Sequence of chain 1.C:
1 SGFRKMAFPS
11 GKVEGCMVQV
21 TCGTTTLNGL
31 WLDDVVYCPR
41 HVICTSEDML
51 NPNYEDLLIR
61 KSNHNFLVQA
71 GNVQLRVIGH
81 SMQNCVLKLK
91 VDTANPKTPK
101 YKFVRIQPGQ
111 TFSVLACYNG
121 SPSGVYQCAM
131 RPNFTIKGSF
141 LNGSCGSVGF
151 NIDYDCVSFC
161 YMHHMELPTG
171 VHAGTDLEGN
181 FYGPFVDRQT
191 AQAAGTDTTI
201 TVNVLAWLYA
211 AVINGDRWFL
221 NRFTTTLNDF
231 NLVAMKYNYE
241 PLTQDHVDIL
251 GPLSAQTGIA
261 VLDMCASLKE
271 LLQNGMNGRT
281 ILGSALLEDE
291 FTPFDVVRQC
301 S

Sequence of chain 1.D:
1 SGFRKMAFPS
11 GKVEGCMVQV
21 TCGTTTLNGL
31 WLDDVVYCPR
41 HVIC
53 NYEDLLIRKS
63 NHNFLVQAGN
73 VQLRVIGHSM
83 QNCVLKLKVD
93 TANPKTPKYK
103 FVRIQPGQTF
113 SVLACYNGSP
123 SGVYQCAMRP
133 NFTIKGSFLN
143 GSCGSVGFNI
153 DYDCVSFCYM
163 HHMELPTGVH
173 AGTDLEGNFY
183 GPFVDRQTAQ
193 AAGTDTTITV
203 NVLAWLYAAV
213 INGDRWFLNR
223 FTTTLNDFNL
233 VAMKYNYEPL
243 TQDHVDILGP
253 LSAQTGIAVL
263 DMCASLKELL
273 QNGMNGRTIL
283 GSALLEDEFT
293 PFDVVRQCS

This small molecule binds to this protein.
Small molecule (SMILES): COc1ccncc1C(=O)N1CCN(c2ccc(Cl)c(Cl)c2)[C@H](C(=O)NCc2cccs2)C1

Binding-site contacts:
Ligand atom C28 contacts residue PHE140 of chain 1.C at 3.2 Å (hydrophobic).
Ligand atom C14 contacts residue CYS145 of chain 1.C at 3.6 Å (hydrophobic).
Ligand atom O31 contacts residue ASN142 of chain 1.C at 3.2 Å.
Ligand atom C20 contacts residue HIS41 of chain 1.C at 3.6 Å.
Ligand atom O33 contacts residue LEU141 of chain 1.C at 3.7 Å.
Ligand atom C22 contacts residue HIS41 of chain 1.C at 3.8 Å.
Ligand atom C18 contacts residue HIS41 of chain 1.C at 3.7 Å.
Ligand atom C24 contacts residue CYS145 of chain 1.C at 3.5 Å (hydrophobic).
Ligand atom N27 contacts residue HIS163 of chain 1.C at 2.7 Å (h-bond).
Ligand atom O33 contacts residue SER144 of chain 1.C at 3.7 Å.
Ligand atom C14 contacts residue HIS41 of chain 1.C at 3.7 Å.
Ligand atom C26 contacts residue SER144 of chain 1.C at 3.7 Å.
Ligand atom N27 contacts residue PHE140 of chain 1.C at 3.4 Å.
Ligand atom C7 contacts residue GLN189 of chain 1.C at 3.5 Å.
Ligand atom CL23 contacts residue ARG188 of chain 1.C at 3.6 Å.
Ligand atom CL19 contacts residue HIS164 of chain 1.C at 3.7 Å.
Ligand atom CL23 contacts residue ASP187 of chain 1.C at 3.3 Å.
Ligand atom C30 contacts residue ASN142 of chain 1.C at 3.6 Å.
Ligand atom C8 contacts residue ARG188 of chain 1.C at 2.8 Å.
Ligand atom C21 contacts residue HIS41 of chain 1.C at 3.7 Å.
Ligand atom CL19 contacts residue MET165 of chain 1.C at 3.5 Å.
Ligand atom O1 contacts residue MET165 of chain 1.C at 3.4 Å.
Ligand atom O33 contacts residue ASN142 of chain 1.C at 3.8 Å.
Ligand atom N12 contacts residue CYS145 of chain 1.C at 3.8 Å.
Ligand atom CL23 contacts residue HIS41 of chain 1.C at 3.4 Å.
Ligand atom O1 contacts residue GLU166 of chain 1.C at 3.2 Å (salt-bridge).
Ligand atom N27 contacts residue GLU166 of chain 1.C at 3.5 Å.
Ligand atom CL23 contacts residue TYR54 of chain 1.C at 3.6 Å.
Ligand atom O33 contacts residue GLY143 of chain 1.C at 3.0 Å (h-bond).
Ligand atom C28 contacts residue GLU166 of chain 1.C at 3.3 Å.
Ligand atom N27 contacts residue SER144 of chain 1.C at 3.8 Å.
Ligand atom C29 contacts residue PHE140 of chain 1.C at 3.5 Å (hydrophobic).
Ligand atom C17 contacts residue HIS164 of chain 1.C at 3.2 Å.
Ligand atom C32 contacts residue ASN142 of chain 1.C at 3.3 Å.
Ligand atom C7 contacts residue ARG188 of chain 1.C at 3.1 Å.
Ligand atom C18 contacts residue HIS164 of chain 1.C at 3.8 Å.
Ligand atom O33 contacts residue CYS145 of chain 1.C at 3.1 Å (h-bond).
Ligand atom C29 contacts residue GLU166 of chain 1.C at 3.2 Å.
Ligand atom C30 contacts residue LEU141 of chain 1.C at 3.7 Å (hydrophobic).
Ligand atom C26 contacts residue HIS163 of chain 1.C at 2.9 Å.